Sequence of chain 1.A:
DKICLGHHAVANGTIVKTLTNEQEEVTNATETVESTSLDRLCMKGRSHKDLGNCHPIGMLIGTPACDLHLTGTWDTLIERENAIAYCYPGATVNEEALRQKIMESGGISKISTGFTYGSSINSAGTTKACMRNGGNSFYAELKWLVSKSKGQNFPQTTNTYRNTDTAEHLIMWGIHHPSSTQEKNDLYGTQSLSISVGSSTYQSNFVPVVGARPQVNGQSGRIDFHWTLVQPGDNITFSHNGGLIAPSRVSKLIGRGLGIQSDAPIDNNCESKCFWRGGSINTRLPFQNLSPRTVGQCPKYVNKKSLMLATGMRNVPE

Sequence of chain 1.C:
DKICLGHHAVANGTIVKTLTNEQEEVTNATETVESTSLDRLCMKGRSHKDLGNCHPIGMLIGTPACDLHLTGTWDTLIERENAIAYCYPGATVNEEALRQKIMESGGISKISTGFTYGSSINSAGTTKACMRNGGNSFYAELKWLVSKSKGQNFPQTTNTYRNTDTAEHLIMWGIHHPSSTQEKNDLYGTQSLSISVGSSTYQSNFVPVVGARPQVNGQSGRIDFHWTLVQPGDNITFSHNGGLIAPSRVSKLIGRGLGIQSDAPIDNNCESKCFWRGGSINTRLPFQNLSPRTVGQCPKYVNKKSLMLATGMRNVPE

Binding-site contacts:
Ligand atom O7 contacts residue HIS75 of chain 1.B at 3.5 Å.
Ligand atom O5 contacts residue ASN82 of chain 1.B at 2.3 Å (h-bond).
Ligand atom C1 contacts residue ASN82 of chain 1.B at 1.4 Å.
Ligand atom O5 contacts residue GLU67 of chain 1.B at 4.5 Å.
Ligand atom C8 contacts residue GLU104 of chain 1.C at 3.5 Å.
Ligand atom C7 contacts residue GLY78 of chain 1.B at 4.1 Å.
Ligand atom C8 contacts residue ASN82 of chain 1.B at 4.0 Å.
Ligand atom O7 contacts residue ASN79 of chain 1.B at 3.5 Å (h-bond).
Ligand atom N2 contacts residue GLY78 of chain 1.B at 3.8 Å.
Ligand atom N2 contacts residue ASN82 of chain 1.B at 2.9 Å (h-bond).
Ligand atom C6 contacts residue ARG293 of chain 1.A at 4.0 Å.
Ligand atom C1 contacts residue GLU67 of chain 1.B at 4.4 Å.
Ligand atom O6 contacts residue GLY255 of chain 1.C at 4.0 Å.
Ligand atom O7 contacts residue GLU104 of chain 1.C at 4.5 Å.
Ligand atom C6 contacts residue GLY255 of chain 1.C at 4.2 Å.
Ligand atom C7 contacts residue ASN82 of chain 1.B at 3.7 Å.
Ligand atom C4 contacts residue ASN82 of chain 1.B at 4.2 Å.
Ligand atom C1 contacts residue GLY78 of chain 1.B at 4.2 Å.
Ligand atom C8 contacts residue ASN79 of chain 1.B at 3.5 Å.
Ligand atom C8 contacts residue ARG293 of chain 1.A at 3.7 Å.
Ligand atom O7 contacts residue GLY78 of chain 1.B at 4.0 Å.
Ligand atom C7 contacts residue ASN79 of chain 1.B at 3.7 Å.
Ligand atom C5 contacts residue ASN82 of chain 1.B at 3.6 Å.
Ligand atom C3 contacts residue ASN82 of chain 1.B at 3.8 Å.
Ligand atom C2 contacts residue ASN82 of chain 1.B at 2.4 Å.
Ligand atom C7 contacts residue HIS75 of chain 1.B at 4.4 Å.

Sequence of chain 1.B:
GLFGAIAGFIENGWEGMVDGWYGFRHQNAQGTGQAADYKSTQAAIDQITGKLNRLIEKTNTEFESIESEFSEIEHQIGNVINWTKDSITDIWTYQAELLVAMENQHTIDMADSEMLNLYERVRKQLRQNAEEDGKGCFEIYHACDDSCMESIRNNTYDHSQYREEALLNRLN

This small molecule binds to this protein.
Small molecule (SMILES): CC(=O)N[C@H]1[C@H](O[C@H]2[C@H](O)[C@@H](NC(C)=O)CO[C@@H]2CO)O[C@H](CO)[C@@H](O[C@@H]2O[C@H](CO[C@H]3O[C@H](CO)[C@@H](O)[C@H](O)[C@@H]3O)[C@@H](O)[C@H](O[C@H]3O[C@H](CO)[C@@H](O)[C@H](O)[C@@H]3O)[C@@H]2O)[C@@H]1O